Sequence of chain 1.B:
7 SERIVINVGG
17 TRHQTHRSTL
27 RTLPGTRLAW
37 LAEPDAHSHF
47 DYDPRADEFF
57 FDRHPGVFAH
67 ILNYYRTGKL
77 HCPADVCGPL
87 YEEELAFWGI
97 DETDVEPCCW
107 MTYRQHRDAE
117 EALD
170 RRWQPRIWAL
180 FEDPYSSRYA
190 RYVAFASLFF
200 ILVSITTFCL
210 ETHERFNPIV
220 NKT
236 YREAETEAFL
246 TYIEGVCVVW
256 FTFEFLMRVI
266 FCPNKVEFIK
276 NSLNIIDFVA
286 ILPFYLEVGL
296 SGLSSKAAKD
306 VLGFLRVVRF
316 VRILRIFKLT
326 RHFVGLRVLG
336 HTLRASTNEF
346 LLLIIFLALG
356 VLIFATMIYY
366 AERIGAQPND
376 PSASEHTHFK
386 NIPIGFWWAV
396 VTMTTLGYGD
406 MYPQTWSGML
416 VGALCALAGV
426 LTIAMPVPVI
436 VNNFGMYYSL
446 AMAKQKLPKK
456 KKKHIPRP

Binding-site contacts:
Ligand atom C10 contacts residue TYR365 of chain 1.A at 3.4 Å (hydrophobic).
Ligand atom O1 contacts residue MET362 of chain 1.A at 4.0 Å.
Ligand atom C16 contacts residue GLY370 of chain 1.A at 3.4 Å.
Ligand atom C7 contacts residue PHE315 of chain 1.B at 3.5 Å (hydrophobic).
Ligand atom C10 contacts residue VAL312 of chain 1.B at 3.7 Å (hydrophobic).
Ligand atom C16 contacts residue ARG368 of chain 1.A at 3.2 Å.
Ligand atom C6 contacts residue MET362 of chain 1.A at 3.8 Å (hydrophobic).
Ligand atom N3 contacts residue ARG368 of chain 1.A at 3.2 Å (salt-bridge).
Ligand atom C20 contacts residue PRO373 of chain 1.A at 3.7 Å (hydrophobic).
Ligand atom C17 contacts residue ALA371 of chain 1.A at 3.6 Å (hydrophobic).
Ligand atom C16 contacts residue ILE369 of chain 1.A at 3.9 Å (hydrophobic).
Ligand atom C2 contacts residue TYR365 of chain 1.A at 3.9 Å (hydrophobic).
Ligand atom C18 contacts residue VAL312 of chain 1.B at 3.9 Å (hydrophobic).
Ligand atom C5 contacts residue TYR365 of chain 1.A at 3.8 Å (hydrophobic).
Ligand atom N3 contacts residue GLY370 of chain 1.A at 3.8 Å.
Ligand atom O3 contacts residue ARG368 of chain 1.A at 3.5 Å (salt-bridge).
Ligand atom C1 contacts residue ILE369 of chain 1.A at 3.8 Å (hydrophobic).
Ligand atom N3 contacts residue ALA371 of chain 1.A at 3.1 Å (h-bond).
Ligand atom C3 contacts residue TYR365 of chain 1.A at 3.5 Å (hydrophobic).
Ligand atom O1 contacts residue TYR365 of chain 1.A at 3.7 Å.
Ligand atom C8 contacts residue TYR365 of chain 1.A at 3.9 Å (hydrophobic).
Ligand atom C8 contacts residue PHE315 of chain 1.B at 4.0 Å (hydrophobic).
Ligand atom C20 contacts residue GLN372 of chain 1.A at 3.4 Å.
Ligand atom C19 contacts residue VAL312 of chain 1.B at 3.9 Å (hydrophobic).
Ligand atom N2 contacts residue ARG368 of chain 1.A at 3.1 Å (salt-bridge).
Ligand atom O3 contacts residue VAL312 of chain 1.B at 3.9 Å.
Ligand atom C14 contacts residue ARG368 of chain 1.A at 4.0 Å.
Ligand atom C10 contacts residue PHE315 of chain 1.B at 3.6 Å (hydrophobic).
Ligand atom O4 contacts residue ILE369 of chain 1.A at 3.8 Å.
Ligand atom C4 contacts residue TYR365 of chain 1.A at 3.4 Å (hydrophobic).
Ligand atom C6 contacts residue ALA366 of chain 1.A at 3.7 Å (hydrophobic).
Ligand atom C19 contacts residue ALA371 of chain 1.A at 3.9 Å (hydrophobic).
Ligand atom C9 contacts residue PHE315 of chain 1.B at 3.4 Å (hydrophobic).
Ligand atom C18 contacts residue ARG368 of chain 1.A at 3.0 Å.
Ligand atom O4 contacts residue GLY370 of chain 1.A at 2.9 Å (h-bond).
Ligand atom C17 contacts residue ARG368 of chain 1.A at 3.1 Å.
Ligand atom C5 contacts residue MET362 of chain 1.A at 3.3 Å (hydrophobic).
Ligand atom C15 contacts residue TYR365 of chain 1.A at 3.1 Å (hydrophobic).
Ligand atom O4 contacts residue ARG368 of chain 1.A at 3.9 Å.
Ligand atom N1 contacts residue TYR365 of chain 1.A at 3.2 Å (h-bond).

This protein binds this small molecule.
Small molecule (SMILES): CC[C@H]1NC(=O)N(c2ccc(Oc3cccc4c3C3(CC3)CO4)nc2)C1=O

Sequence of chain 1.A:
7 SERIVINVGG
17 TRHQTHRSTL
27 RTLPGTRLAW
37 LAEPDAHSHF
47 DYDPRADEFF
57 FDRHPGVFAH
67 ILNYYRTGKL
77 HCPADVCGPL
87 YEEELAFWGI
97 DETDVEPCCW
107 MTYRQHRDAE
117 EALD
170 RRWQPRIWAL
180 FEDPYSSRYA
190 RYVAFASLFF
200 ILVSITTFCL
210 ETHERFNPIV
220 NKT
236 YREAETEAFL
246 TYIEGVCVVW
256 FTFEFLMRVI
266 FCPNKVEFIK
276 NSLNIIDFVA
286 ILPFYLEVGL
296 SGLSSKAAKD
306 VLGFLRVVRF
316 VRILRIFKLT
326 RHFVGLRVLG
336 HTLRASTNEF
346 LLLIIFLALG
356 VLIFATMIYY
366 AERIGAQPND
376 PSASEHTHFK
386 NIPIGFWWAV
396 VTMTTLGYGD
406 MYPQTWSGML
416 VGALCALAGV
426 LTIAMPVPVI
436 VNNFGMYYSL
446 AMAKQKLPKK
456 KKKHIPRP